Binding-site contacts:
Ligand atom C2 contacts residue ASN233 of chain 1.A at 2.5 Å.
Ligand atom C4 contacts residue ASN233 of chain 1.A at 4.2 Å.
Ligand atom O5 contacts residue ASN233 of chain 1.A at 2.4 Å (h-bond).
Ligand atom O7 contacts residue ASN233 of chain 1.A at 4.4 Å.
Ligand atom C5 contacts residue ASN233 of chain 1.A at 3.7 Å.
Ligand atom C8 contacts residue ASN233 of chain 1.A at 4.2 Å.
Ligand atom N2 contacts residue ASN233 of chain 1.A at 2.8 Å (h-bond).
Ligand atom C3 contacts residue ASN233 of chain 1.A at 3.8 Å.
Ligand atom C1 contacts residue ASN233 of chain 1.A at 1.4 Å.
Ligand atom C7 contacts residue ASN233 of chain 1.A at 3.8 Å.

Sequence of chain 1.A:
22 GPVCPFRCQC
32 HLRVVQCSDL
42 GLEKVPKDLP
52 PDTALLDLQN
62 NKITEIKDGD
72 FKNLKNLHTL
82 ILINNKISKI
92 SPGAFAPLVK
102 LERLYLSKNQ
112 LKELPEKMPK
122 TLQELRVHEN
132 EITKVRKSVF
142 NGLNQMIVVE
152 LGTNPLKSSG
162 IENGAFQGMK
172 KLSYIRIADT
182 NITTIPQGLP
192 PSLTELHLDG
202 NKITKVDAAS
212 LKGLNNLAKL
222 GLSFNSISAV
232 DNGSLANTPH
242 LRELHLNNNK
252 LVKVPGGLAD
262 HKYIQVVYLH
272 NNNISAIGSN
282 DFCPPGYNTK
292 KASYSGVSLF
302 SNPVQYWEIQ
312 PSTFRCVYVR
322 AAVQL

This small molecule binds to this protein.
Small molecule (SMILES): CC(=O)N[C@@H]1[C@@H](O)[C@H](O)[C@@H](CO)O[C@H]1O